Sequence of chain 1.A:
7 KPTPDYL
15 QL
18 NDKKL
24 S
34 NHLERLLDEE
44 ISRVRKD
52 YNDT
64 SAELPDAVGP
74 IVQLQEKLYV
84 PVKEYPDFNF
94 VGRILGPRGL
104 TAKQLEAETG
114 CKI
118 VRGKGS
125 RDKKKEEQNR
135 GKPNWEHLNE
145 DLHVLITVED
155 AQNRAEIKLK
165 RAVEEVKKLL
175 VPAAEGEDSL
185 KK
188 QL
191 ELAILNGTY

This protein binds this small molecule.
Small molecule (SMILES): Nc1ccn([C@@H]2O[C@H](CO[P](=O)(O)O[C@H]3[C@@H](O)[C@H](n4cnc5c(N)ncnc54)O[C@@H]3COP(=O)=O)[C@@H](O[P](=O)(O)OC[C@H]3O[C@@H](n4ccc(=O)[nH]c4=O)[C@H](O)[C@@H]3O[P](=O)(O)OC[C@H]3O[C@@H](n4cnc5c(N)ncnc54)[C@H](O)[C@@H]3O[P](=O)(O)OC[C@H]3O[C@@H](n4cnc5c(N)ncnc54)[C@H](O)[C@@H]3O[P](=O)(O)OC[C@H]3O[C@@H](n4ccc(N)nc4=O)[C@H](O)[C@@H]3O[P](=O)(O)OC[C@H]3O[C@@H](n4cnc5c(N)ncnc54)[C@H](O)[C@@H]3O[P](=O)(O)OC[C@H]3O[C@@H](n4cnc5c(N)ncnc54)[C@H](O)[C@@H]3O)[C@H]2O)c(=O)n1

Binding-site contacts:
Ligand atom O2' contacts residue ARG125 of chain 1.A at 3.5 Å (salt-bridge).
Ligand atom N3 contacts residue ARG125 of chain 1.A at 3.5 Å (salt-bridge).
Ligand atom O4' contacts residue LEU189 of chain 1.A at 3.2 Å.
Ligand atom O3' contacts residue LYS106 of chain 1.A at 2.8 Å (salt-bridge).
Ligand atom N6 contacts residue ARG125 of chain 1.A at 3.3 Å.
Ligand atom C5 contacts residue ARG125 of chain 1.A at 3.1 Å.
Ligand atom C6 contacts residue VAL118 of chain 1.A at 3.5 Å (hydrophobic).
Ligand atom O2 contacts residue PRO100 of chain 1.A at 3.3 Å.
Ligand atom N9 contacts residue LEU98 of chain 1.A at 3.4 Å.
Ligand atom C4 contacts residue ARG125 of chain 1.A at 3.0 Å.
Ligand atom C2 contacts residue ARG119 of chain 1.A at 3.3 Å.
Ligand atom N6 contacts residue VAL118 of chain 1.A at 2.6 Å (h-bond).
Ligand atom N6 contacts residue ASN92 of chain 1.A at 3.2 Å (h-bond).
Ligand atom C2 contacts residue VAL118 of chain 1.A at 3.4 Å (hydrophobic).
Ligand atom O2 contacts residue LYS185 of chain 1.A at 3.5 Å (salt-bridge).
Ligand atom C4 contacts residue ARG96 of chain 1.A at 3.5 Å.
Ligand atom C8 contacts residue THR198 of chain 1.A at 3.3 Å.
Ligand atom C2 contacts residue SER123 of chain 1.A at 3.3 Å.
Ligand atom O2 contacts residue GLY99 of chain 1.A at 3.1 Å.
Ligand atom N3 contacts residue GLN188 of chain 1.A at 3.1 Å (h-bond).
Ligand atom N1 contacts residue VAL118 of chain 1.A at 2.6 Å (h-bond).
Ligand atom OP1 contacts residue LEU189 of chain 1.A at 3.2 Å.
Ligand atom N9 contacts residue ARG125 of chain 1.A at 3.3 Å (salt-bridge).
Ligand atom OP1 contacts residue ARG101 of chain 1.A at 2.6 Å (salt-bridge).
Ligand atom N1 contacts residue MSE117 of chain 1.A at 3.4 Å.
Ligand atom O2 contacts residue ARG119 of chain 1.A at 2.2 Å (salt-bridge).
Ligand atom O2' contacts residue LYS106 of chain 1.A at 3.1 Å (salt-bridge).
Ligand atom C4 contacts residue LEU98 of chain 1.A at 3.3 Å (hydrophobic).
Ligand atom O2' contacts residue GLY99 of chain 1.A at 3.0 Å (h-bond).
Ligand atom N7 contacts residue ARG125 of chain 1.A at 3.5 Å.
Ligand atom O4' contacts residue ARG119 of chain 1.A at 3.4 Å (salt-bridge).
Ligand atom C6 contacts residue ARG125 of chain 1.A at 3.3 Å.
Ligand atom C2 contacts residue MSE117 of chain 1.A at 3.4 Å.
Ligand atom O2' contacts residue LYS115 of chain 1.A at 3.1 Å (salt-bridge).
Ligand atom O3' contacts residue LYS115 of chain 1.A at 3.4 Å (salt-bridge).
Ligand atom N1 contacts residue ARG125 of chain 1.A at 3.5 Å.
Ligand atom C8 contacts residue ARG125 of chain 1.A at 3.5 Å.
Ligand atom C8 contacts residue ALA193 of chain 1.A at 3.5 Å (hydrophobic).
Ligand atom OP1 contacts residue LYS106 of chain 1.A at 3.4 Å (salt-bridge).
Ligand atom O4 contacts residue ARG96 of chain 1.A at 3.5 Å (salt-bridge).